Sequence of chain 1.A:
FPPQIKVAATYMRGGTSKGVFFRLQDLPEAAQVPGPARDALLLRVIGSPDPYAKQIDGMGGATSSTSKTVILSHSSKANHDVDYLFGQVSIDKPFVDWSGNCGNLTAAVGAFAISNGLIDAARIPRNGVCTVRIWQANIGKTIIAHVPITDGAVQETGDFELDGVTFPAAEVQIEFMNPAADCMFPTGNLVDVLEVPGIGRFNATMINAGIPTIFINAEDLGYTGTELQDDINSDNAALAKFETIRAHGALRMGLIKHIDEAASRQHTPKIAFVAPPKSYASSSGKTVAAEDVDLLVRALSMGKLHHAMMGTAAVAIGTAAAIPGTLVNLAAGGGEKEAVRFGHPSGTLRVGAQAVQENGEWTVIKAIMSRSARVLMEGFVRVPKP

Binding-site contacts:
Ligand atom O2 contacts residue LYS281 of chain 1.A at 3.5 Å (salt-bridge).
Ligand atom O3 contacts residue ASN109 of chain 1.A at 2.8 Å (h-bond).
Ligand atom O4 contacts residue SER22 of chain 1.A at 3.6 Å.
Ligand atom C2 contacts residue MET321 of chain 1.A at 3.7 Å (hydrophobic).
Ligand atom C4 contacts residue MET321 of chain 1.A at 3.7 Å (hydrophobic).
Ligand atom O4 contacts residue ASN109 of chain 1.A at 3.2 Å (h-bond).
Ligand atom C1 contacts residue LYS281 of chain 1.A at 3.5 Å.
Ligand atom C3 contacts residue LYS73 of chain 1.A at 3.6 Å.
Ligand atom O5 contacts residue LYS73 of chain 1.A at 2.7 Å (salt-bridge).
Ligand atom C6 contacts residue SER70 of chain 1.A at 3.5 Å.
Ligand atom O6 contacts residue SER70 of chain 1.A at 2.6 Å (h-bond).
Ligand atom C5 contacts residue MET321 of chain 1.A at 3.4 Å (hydrophobic).
Ligand atom C5 contacts residue GLY322 of chain 1.A at 3.7 Å.
Ligand atom O1 contacts residue MET321 of chain 1.A at 3.8 Å.
Ligand atom O5 contacts residue SER22 of chain 1.A at 2.6 Å (h-bond).
Ligand atom O3 contacts residue GLY322 of chain 1.A at 2.9 Å (h-bond).
Ligand atom C6 contacts residue LYS73 of chain 1.A at 3.5 Å.
Ligand atom O2 contacts residue MET321 of chain 1.A at 3.8 Å.
Ligand atom O5 contacts residue SER70 of chain 1.A at 3.3 Å.
Ligand atom O1 contacts residue LYS281 of chain 1.A at 2.8 Å (salt-bridge).
Ligand atom O6 contacts residue SER69 of chain 1.A at 3.5 Å.
Ligand atom C1 contacts residue SER312 of chain 1.A at 3.4 Å.
Ligand atom C2 contacts residue SER69 of chain 1.A at 3.9 Å.
Ligand atom C4 contacts residue LYS73 of chain 1.A at 3.7 Å.
Ligand atom C1 contacts residue MET321 of chain 1.A at 3.5 Å (hydrophobic).
Ligand atom O1 contacts residue SER312 of chain 1.A at 2.5 Å (h-bond).
Ligand atom O6 contacts residue HIS317 of chain 1.A at 2.9 Å (h-bond).
Ligand atom O1 contacts residue MET313 of chain 1.A at 3.6 Å.
Ligand atom O4 contacts residue MET321 of chain 1.A at 3.3 Å.
Ligand atom C6 contacts residue SER22 of chain 1.A at 3.5 Å.
Ligand atom C3 contacts residue MET321 of chain 1.A at 3.8 Å (hydrophobic).
Ligand atom O2 contacts residue HIS278 of chain 1.A at 3.4 Å.
Ligand atom O3 contacts residue MET321 of chain 1.A at 3.4 Å.
Ligand atom C5 contacts residue ASN109 of chain 1.A at 3.3 Å.
Ligand atom C2 contacts residue SER312 of chain 1.A at 3.3 Å.
Ligand atom O4 contacts residue HIS317 of chain 1.A at 3.1 Å (h-bond).
Ligand atom C6 contacts residue SER69 of chain 1.A at 3.4 Å.
Ligand atom O3 contacts residue CYS107 of chain 1.A at 3.7 Å.
Ligand atom C6 contacts residue HIS317 of chain 1.A at 3.6 Å.
Ligand atom O5 contacts residue SER69 of chain 1.A at 3.4 Å (h-bond).

This protein binds this small molecule.
Small molecule (SMILES): O=C(O)CC(CC(=O)O)C(=O)O